Binding-site contacts:
Ligand atom C3 contacts residue PRO389 of chain 1.A at 4.3 Å (hydrophobic).
Ligand atom C5 contacts residue LEU463 of chain 1.A at 4.1 Å (hydrophobic).
Ligand atom C3 contacts residue LEU463 of chain 1.A at 3.7 Å (hydrophobic).
Ligand atom O1 contacts residue THR462 of chain 1.A at 3.2 Å.
Ligand atom C2 contacts residue GLU390 of chain 1.A at 3.5 Å.
Ligand atom O1 contacts residue PHE453 of chain 1.A at 4.1 Å.
Ligand atom C2 contacts residue LEU463 of chain 1.A at 3.6 Å (hydrophobic).
Ligand atom BR4 contacts residue TRP337 of chain 1.A at 3.6 Å.
Ligand atom O1 contacts residue GLU390 of chain 1.A at 4.2 Å.
Ligand atom C1 contacts residue LEU392 of chain 1.A at 3.8 Å (hydrophobic).
Ligand atom C6 contacts residue PHE453 of chain 1.A at 3.8 Å (hydrophobic).
Ligand atom C6 contacts residue ALA466 of chain 1.A at 4.4 Å (hydrophobic).
Ligand atom C6 contacts residue THR462 of chain 1.A at 3.5 Å.
Ligand atom C5 contacts residue THR391 of chain 1.A at 4.4 Å.
Ligand atom C1 contacts residue LEU463 of chain 1.A at 3.3 Å (hydrophobic).
Ligand atom C6 contacts residue LEU463 of chain 1.A at 3.7 Å (hydrophobic).
Ligand atom BR4 contacts residue THR391 of chain 1.A at 3.8 Å.
Ligand atom C6 contacts residue LEU392 of chain 1.A at 2.9 Å (hydrophobic).
Ligand atom BR4 contacts residue THR340 of chain 1.A at 4.2 Å.
Ligand atom C4 contacts residue LEU392 of chain 1.A at 3.7 Å (hydrophobic).
Ligand atom BR4 contacts residue LEU463 of chain 1.A at 3.9 Å.
Ligand atom C3 contacts residue LEU392 of chain 1.A at 4.4 Å (hydrophobic).
Ligand atom C4 contacts residue THR391 of chain 1.A at 3.7 Å.
Ligand atom C2 contacts residue THR391 of chain 1.A at 3.7 Å.
Ligand atom C2 contacts residue THR462 of chain 1.A at 4.1 Å.
Ligand atom O1 contacts residue LEU392 of chain 1.A at 4.5 Å.
Ligand atom C1 contacts residue THR462 of chain 1.A at 3.4 Å.
Ligand atom C5 contacts residue LEU392 of chain 1.A at 2.8 Å (hydrophobic).
Ligand atom C1 contacts residue PHE453 of chain 1.A at 4.4 Å (hydrophobic).
Ligand atom C1 contacts residue GLU390 of chain 1.A at 4.3 Å.
Ligand atom C5 contacts residue ALA466 of chain 1.A at 3.9 Å (hydrophobic).
Ligand atom O1 contacts residue LEU463 of chain 1.A at 3.5 Å (h-bond).
Ligand atom BR4 contacts residue LEU392 of chain 1.A at 4.4 Å.
Ligand atom C3 contacts residue GLU390 of chain 1.A at 3.9 Å.
Ligand atom C5 contacts residue THR462 of chain 1.A at 4.1 Å.
Ligand atom C4 contacts residue LEU463 of chain 1.A at 4.0 Å (hydrophobic).
Ligand atom C1 contacts residue THR391 of chain 1.A at 4.3 Å.
Ligand atom O1 contacts residue MET461 of chain 1.A at 3.5 Å (h-bond).
Ligand atom C3 contacts residue THR391 of chain 1.A at 3.6 Å.

The protein below binds the small molecule below.
Small molecule (SMILES): Oc1ccc(Br)cc1

Sequence of chain 1.A:
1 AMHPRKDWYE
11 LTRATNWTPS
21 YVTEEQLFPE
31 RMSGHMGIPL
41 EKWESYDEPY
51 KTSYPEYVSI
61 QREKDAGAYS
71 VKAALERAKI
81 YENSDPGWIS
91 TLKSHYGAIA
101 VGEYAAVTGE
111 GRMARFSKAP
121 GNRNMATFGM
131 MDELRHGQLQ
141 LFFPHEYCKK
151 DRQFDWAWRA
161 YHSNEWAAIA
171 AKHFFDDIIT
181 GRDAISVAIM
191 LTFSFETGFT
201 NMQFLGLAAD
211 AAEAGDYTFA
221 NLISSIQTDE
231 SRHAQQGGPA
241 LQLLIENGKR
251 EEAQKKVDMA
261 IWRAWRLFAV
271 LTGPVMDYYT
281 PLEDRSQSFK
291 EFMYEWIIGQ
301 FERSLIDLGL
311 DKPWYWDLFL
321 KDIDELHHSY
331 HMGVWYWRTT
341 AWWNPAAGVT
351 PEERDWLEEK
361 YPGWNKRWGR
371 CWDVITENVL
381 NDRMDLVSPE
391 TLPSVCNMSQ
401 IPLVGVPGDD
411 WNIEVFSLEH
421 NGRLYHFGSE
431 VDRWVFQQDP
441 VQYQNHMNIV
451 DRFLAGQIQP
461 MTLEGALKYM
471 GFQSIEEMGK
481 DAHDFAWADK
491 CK